A protein and the small-molecule ligand that binds it are described below.
Small molecule (SMILES): CCC(=O)C(=O)O

Sequence of chain 2.A:
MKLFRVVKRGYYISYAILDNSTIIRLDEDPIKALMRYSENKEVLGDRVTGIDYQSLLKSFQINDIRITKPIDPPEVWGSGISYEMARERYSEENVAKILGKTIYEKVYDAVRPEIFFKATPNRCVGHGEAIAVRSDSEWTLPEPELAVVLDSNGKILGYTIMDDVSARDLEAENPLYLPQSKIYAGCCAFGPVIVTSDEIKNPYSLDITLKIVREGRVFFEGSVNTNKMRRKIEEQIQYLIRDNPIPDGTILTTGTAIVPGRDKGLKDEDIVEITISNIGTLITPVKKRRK

Binding-site contacts:
Ligand atom C contacts residue ARG89 of chain 2.A at 3.9 Å.
Ligand atom C3 contacts residue ARG89 of chain 2.A at 3.8 Å.
Ligand atom C4 contacts residue LYS182 of chain 2.A at 4.1 Å.
Ligand atom O3 contacts residue GLY80 of chain 2.A at 4.3 Å.
Ligand atom C2 contacts residue CA1 of chain 2.B at 3.2 Å.
Ligand atom C contacts residue GLY80 of chain 2.A at 3.6 Å.
Ligand atom O contacts residue GLU145 of chain 2.A at 3.8 Å.
Ligand atom C contacts residue CA1 of chain 2.B at 3.4 Å.
Ligand atom C3 contacts residue ILE81 of chain 2.A at 3.9 Å (hydrophobic).
Ligand atom O contacts residue GLU143 of chain 2.A at 3.3 Å (salt-bridge).
Ligand atom O contacts residue THR256 of chain 2.A at 3.1 Å (h-bond).
Ligand atom C contacts residue ILE81 of chain 2.A at 3.5 Å (hydrophobic).
Ligand atom O contacts residue CA1 of chain 2.B at 2.6 Å.
Ligand atom O contacts residue ILE81 of chain 2.A at 4.4 Å.
Ligand atom O3 contacts residue ASP164 of chain 2.A at 3.8 Å.
Ligand atom O3 contacts residue CA1 of chain 2.B at 2.4 Å.
Ligand atom OXT contacts residue ARG89 of chain 2.A at 4.1 Å.
Ligand atom C4 contacts residue GLU171 of chain 2.A at 4.2 Å.
Ligand atom O contacts residue GLY255 of chain 2.A at 3.6 Å.
Ligand atom OXT contacts residue GLY80 of chain 2.A at 3.5 Å.
Ligand atom OXT contacts residue ILE81 of chain 2.A at 2.6 Å (h-bond).
Ligand atom C2 contacts residue GLY80 of chain 2.A at 3.6 Å.
Ligand atom C4 contacts residue GLU114 of chain 2.A at 4.0 Å.
Ligand atom C4 contacts residue ARG89 of chain 2.A at 3.4 Å.
Ligand atom C contacts residue GLY255 of chain 2.A at 4.4 Å.
Ligand atom C3 contacts residue GLY80 of chain 2.A at 3.5 Å.
Ligand atom C2 contacts residue LYS182 of chain 2.A at 4.2 Å.
Ligand atom O3 contacts residue ARG89 of chain 2.A at 4.0 Å.
Ligand atom O contacts residue SER79 of chain 2.A at 4.3 Å.
Ligand atom O contacts residue ARG89 of chain 2.A at 4.3 Å.
Ligand atom O3 contacts residue PHE116 of chain 2.A at 4.1 Å.
Ligand atom C2 contacts residue ARG89 of chain 2.A at 3.8 Å.
Ligand atom C contacts residue GLU143 of chain 2.A at 3.9 Å.
Ligand atom C3 contacts residue GLU114 of chain 2.A at 3.8 Å.
Ligand atom O3 contacts residue LYS182 of chain 2.A at 3.0 Å (salt-bridge).
Ligand atom C2 contacts residue ILE81 of chain 2.A at 4.1 Å (hydrophobic).
Ligand atom O3 contacts residue GLU143 of chain 2.A at 3.1 Å (salt-bridge).
Ligand atom O contacts residue GLY80 of chain 2.A at 4.3 Å.
Ligand atom C contacts residue THR256 of chain 2.A at 4.2 Å.
Ligand atom C2 contacts residue GLU143 of chain 2.A at 3.8 Å.